This small molecule binds to this protein.
Small molecule (SMILES): CC[C@H](C)[C@@H]1NC(=O)[C@H](CC2=CN=C3CC=CC=C23)NC(=O)[C@H](C)NC(=O)[C@H](CC(N)=O)NC(=O)[C@H](Cc2ccc(O)cc2)NC(=O)CNC(=O)[C@H](Cc2ccc(O)cc2)NC(=O)[C@H](C(C)C)NC(=O)[C@H](C(C)C)NC(=O)CNC(=O)[C@H](C)NC(=O)[C@H](CCCCN)NC(=O)[C@@H](Cc2ccc(O)cc2)NC(=O)CSC[C@@H](C(N)=O)NC(=O)[C@H](CCCN=C(N)N)NC1=O

Binding-site contacts:
Ligand atom CB contacts residue LEU72 of chain 1.B at 3.5 Å (hydrophobic).
Ligand atom CA contacts residue ALA45 of chain 1.B at 3.4 Å (hydrophobic).
Ligand atom CB contacts residue ASP71 of chain 1.B at 3.4 Å.
Ligand atom CB contacts residue NAG1 of chain 1.M at 3.1 Å.
Ligand atom O contacts residue PHE74 of chain 1.B at 2.6 Å (h-bond).
Ligand atom O contacts residue ALA45 of chain 1.B at 3.0 Å (h-bond).
Ligand atom CD2 contacts residue ILE14 of chain 1.B at 3.5 Å (hydrophobic).
Ligand atom NE1 contacts residue ILE14 of chain 1.B at 3.5 Å.
Ligand atom N contacts residue CYS43 of chain 1.B at 3.4 Å (h-bond).
Ligand atom CB contacts residue NAG1 of chain 1.M at 3.2 Å.
Ligand atom O contacts residue VAL206 of chain 1.B at 3.0 Å.
Ligand atom CB contacts residue ASN70 of chain 1.B at 3.3 Å.
Ligand atom N contacts residue ALA45 of chain 1.B at 3.1 Å (h-bond).
Ligand atom O contacts residue NAG1 of chain 1.M at 3.3 Å (h-bond).
Ligand atom N contacts residue PHE74 of chain 1.B at 2.5 Å (h-bond).
Ligand atom N contacts residue ASN70 of chain 1.B at 2.9 Å (h-bond).
Ligand atom CB contacts residue PHE74 of chain 1.B at 3.6 Å (hydrophobic).
Ligand atom C contacts residue LEU72 of chain 1.B at 3.6 Å (hydrophobic).
Ligand atom CD1 contacts residue CYS73 of chain 1.B at 3.5 Å (hydrophobic).
Ligand atom N contacts residue ASN70 of chain 1.B at 3.5 Å (h-bond).
Ligand atom O contacts residue CYS73 of chain 1.B at 3.4 Å.
Ligand atom CA contacts residue PHE74 of chain 1.B at 3.3 Å (hydrophobic).
Ligand atom N contacts residue LEU72 of chain 1.B at 2.6 Å (h-bond).
Ligand atom CA contacts residue LEU72 of chain 1.B at 3.2 Å (hydrophobic).
Ligand atom CD1 contacts residue ILE14 of chain 1.B at 3.5 Å (hydrophobic).
Ligand atom CG1 contacts residue CYS18 of chain 1.B at 3.5 Å (hydrophobic).
Ligand atom CA contacts residue CYS43 of chain 1.B at 3.3 Å (hydrophobic).
Ligand atom CG1 contacts residue CYS43 of chain 1.B at 3.4 Å (hydrophobic).
Ligand atom C contacts residue ASN42 of chain 1.B at 3.5 Å.
Ligand atom O contacts residue VAL44 of chain 1.B at 3.2 Å.
Ligand atom N contacts residue ASN42 of chain 1.B at 2.8 Å (h-bond).
Ligand atom C contacts residue ASN70 of chain 1.B at 3.1 Å.
Ligand atom C contacts residue PHE74 of chain 1.B at 3.3 Å (hydrophobic).
Ligand atom CG2 contacts residue VAL77 of chain 1.B at 3.6 Å (hydrophobic).
Ligand atom O contacts residue ASN13 of chain 1.B at 3.5 Å (h-bond).
Ligand atom O contacts residue ILE14 of chain 1.B at 3.5 Å.
Ligand atom CG1 contacts residue PHE74 of chain 1.B at 3.1 Å (hydrophobic).
Ligand atom CA contacts residue ASN42 of chain 1.B at 3.2 Å.
Ligand atom CB contacts residue VAL44 of chain 1.B at 3.6 Å (hydrophobic).
Ligand atom CA contacts residue ASN70 of chain 1.B at 3.0 Å.

Sequence of chain 1.B:
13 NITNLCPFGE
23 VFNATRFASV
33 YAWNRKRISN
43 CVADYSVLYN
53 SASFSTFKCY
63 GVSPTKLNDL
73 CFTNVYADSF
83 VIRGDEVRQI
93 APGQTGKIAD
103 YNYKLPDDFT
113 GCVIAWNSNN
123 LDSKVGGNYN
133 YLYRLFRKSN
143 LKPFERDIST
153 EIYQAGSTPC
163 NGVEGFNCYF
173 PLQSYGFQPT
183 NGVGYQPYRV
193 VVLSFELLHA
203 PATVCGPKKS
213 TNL